A small-molecule ligand and the protein it binds are described below.
Small molecule (SMILES): CC(=O)N[C@H]1[C@H](O[C@H]2[C@H](O)[C@@H](NC(C)=O)CO[C@@H]2CO)O[C@H](CO)[C@@H](O[C@@H]2O[C@H](CO)[C@@H](O)[C@H](O)[C@@H]2O)[C@@H]1O

Binding-site contacts:
Ligand atom O6 contacts residue ASN197 of chain 1.A at 4.5 Å.
Ligand atom C7 contacts residue PHE196 of chain 1.A at 4.5 Å (hydrophobic).
Ligand atom C2 contacts residue THR199 of chain 1.A at 3.5 Å.
Ligand atom C2 contacts residue ASN197 of chain 1.A at 2.5 Å.
Ligand atom C3 contacts residue ASN197 of chain 1.A at 3.8 Å.
Ligand atom O5 contacts residue THR199 of chain 1.A at 4.5 Å.
Ligand atom O3 contacts residue LEU201 of chain 1.A at 4.3 Å.
Ligand atom C8 contacts residue GLY195 of chain 1.A at 4.1 Å.
Ligand atom C6 contacts residue THR199 of chain 1.A at 4.2 Å.
Ligand atom N2 contacts residue ASN197 of chain 1.A at 3.2 Å (h-bond).
Ligand atom C7 contacts residue ASN197 of chain 1.A at 3.4 Å.
Ligand atom O3 contacts residue THR199 of chain 1.A at 2.8 Å (h-bond).
Ligand atom C3 contacts residue THR199 of chain 1.A at 3.4 Å.
Ligand atom C5 contacts residue ASN197 of chain 1.A at 3.7 Å.
Ligand atom C4 contacts residue ASN197 of chain 1.A at 4.1 Å.
Ligand atom O5 contacts residue ASN197 of chain 1.A at 2.3 Å (h-bond).
Ligand atom O7 contacts residue PHE196 of chain 1.A at 3.6 Å.
Ligand atom C1 contacts residue ASN197 of chain 1.A at 1.4 Å.
Ligand atom C4 contacts residue THR199 of chain 1.A at 3.5 Å.
Ligand atom O6 contacts residue TYR314 of chain 1.A at 4.5 Å.
Ligand atom O4 contacts residue THR199 of chain 1.A at 4.3 Å.
Ligand atom O7 contacts residue ASN197 of chain 1.A at 2.9 Å (h-bond).
Ligand atom O3 contacts residue GLY200 of chain 1.A at 3.7 Å.
Ligand atom C6 contacts residue ASN197 of chain 1.A at 4.4 Å.

Sequence of chain 1.A:
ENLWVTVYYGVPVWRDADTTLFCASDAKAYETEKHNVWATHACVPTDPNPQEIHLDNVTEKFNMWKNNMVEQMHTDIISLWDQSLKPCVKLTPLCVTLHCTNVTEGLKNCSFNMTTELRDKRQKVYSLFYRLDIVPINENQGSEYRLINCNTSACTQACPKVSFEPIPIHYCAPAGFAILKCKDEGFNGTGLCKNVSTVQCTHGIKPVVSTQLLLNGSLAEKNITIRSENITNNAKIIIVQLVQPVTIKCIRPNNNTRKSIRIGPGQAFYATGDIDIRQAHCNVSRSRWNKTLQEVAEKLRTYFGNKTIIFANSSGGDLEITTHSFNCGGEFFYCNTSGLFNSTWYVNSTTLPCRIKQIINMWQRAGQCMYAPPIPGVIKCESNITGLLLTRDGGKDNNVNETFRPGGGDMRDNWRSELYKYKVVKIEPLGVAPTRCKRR